Sequence of chain 3.A:
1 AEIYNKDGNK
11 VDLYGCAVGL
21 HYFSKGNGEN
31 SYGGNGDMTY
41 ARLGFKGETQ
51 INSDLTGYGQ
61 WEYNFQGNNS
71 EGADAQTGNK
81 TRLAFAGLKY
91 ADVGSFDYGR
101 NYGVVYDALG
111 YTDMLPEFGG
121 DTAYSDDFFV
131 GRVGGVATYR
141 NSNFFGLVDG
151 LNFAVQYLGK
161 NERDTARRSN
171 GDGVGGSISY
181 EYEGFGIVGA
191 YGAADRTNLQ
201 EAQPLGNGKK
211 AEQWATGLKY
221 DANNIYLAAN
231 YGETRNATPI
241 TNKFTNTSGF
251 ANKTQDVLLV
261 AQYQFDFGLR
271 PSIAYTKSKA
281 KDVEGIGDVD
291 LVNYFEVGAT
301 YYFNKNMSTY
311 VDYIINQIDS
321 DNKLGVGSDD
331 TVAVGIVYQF

Binding-site contacts:
Ligand atom O13 contacts residue ASP113 of chain 3.A at 2.9 Å (salt-bridge).
Ligand atom O19 contacts residue ARG42 of chain 3.A at 2.8 Å (salt-bridge).
Ligand atom C11 contacts residue ASP113 of chain 3.A at 3.9 Å.
Ligand atom C11 contacts residue LEU115 of chain 3.A at 3.6 Å (hydrophobic).
Ligand atom C23 contacts residue ASP113 of chain 3.A at 2.6 Å.
Ligand atom C30 contacts residue GLY15 of chain 3.A at 3.5 Å.
Ligand atom C20 contacts residue ARG42 of chain 3.A at 3.2 Å.
Ligand atom C28 contacts residue CYS16 of chain 3.A at 2.2 Å (hydrophobic).
Ligand atom C17 contacts residue ARG82 of chain 3.A at 3.0 Å.
Ligand atom C25 contacts residue GLY120 of chain 3.A at 3.9 Å.
Ligand atom C11 contacts residue GLU117 of chain 3.A at 3.7 Å.
Ligand atom C30 contacts residue GLN339 of chain 3.A at 3.8 Å.
Ligand atom N27 contacts residue GLN339 of chain 3.A at 3.9 Å.
Ligand atom C26 contacts residue ARG132 of chain 3.A at 3.7 Å.
Ligand atom C17 contacts residue ARG132 of chain 3.A at 3.3 Å.
Ligand atom C14 contacts residue ASP113 of chain 3.A at 2.8 Å.
Ligand atom O16 contacts residue ARG132 of chain 3.A at 3.9 Å.
Ligand atom O29 contacts residue CYS16 of chain 3.A at 2.7 Å (h-bond).
Ligand atom C25 contacts residue ASP113 of chain 3.A at 3.6 Å.
Ligand atom C30 contacts residue CYS16 of chain 3.A at 1.6 Å (hydrophobic).
Ligand atom O29 contacts residue ARG42 of chain 3.A at 3.5 Å.
Ligand atom C15 contacts residue ASP113 of chain 3.A at 3.0 Å.
Ligand atom O16 contacts residue TYR102 of chain 3.A at 3.7 Å.
Ligand atom C12 contacts residue ASP113 of chain 3.A at 3.6 Å.
Ligand atom C24 contacts residue ASP113 of chain 3.A at 3.4 Å.
Ligand atom O10 contacts residue LEU115 of chain 3.A at 3.9 Å.
Ligand atom C12 contacts residue GLU117 of chain 3.A at 3.8 Å.
Ligand atom O7 contacts residue PRO116 of chain 3.A at 3.8 Å.
Ligand atom C24 contacts residue GLY120 of chain 3.A at 3.0 Å.
Ligand atom C21 contacts residue ARG42 of chain 3.A at 3.6 Å.
Ligand atom C23 contacts residue GLY119 of chain 3.A at 3.8 Å.
Ligand atom N27 contacts residue CYS16 of chain 3.A at 3.2 Å (h-bond).
Ligand atom C26 contacts residue ASP113 of chain 3.A at 3.4 Å.
Ligand atom C25 contacts residue ALA123 of chain 3.A at 3.5 Å (hydrophobic).
Ligand atom O19 contacts residue ARG82 of chain 3.A at 3.3 Å (salt-bridge).
Ligand atom C18 contacts residue ARG42 of chain 3.A at 3.9 Å.
Ligand atom C18 contacts residue ARG82 of chain 3.A at 3.2 Å.
Ligand atom O16 contacts residue ASP113 of chain 3.A at 3.7 Å.
Ligand atom C8 contacts residue LEU115 of chain 3.A at 3.7 Å (hydrophobic).
Ligand atom C9 contacts residue LEU115 of chain 3.A at 3.1 Å (hydrophobic).

The protein below binds the small molecule below.
Small molecule (SMILES): CC(=O)Nc1ccc2c(c1)OCCOCCOc1ccccc1OCCOCCO2